The protein below binds the small molecule below.
Small molecule (SMILES): C=C(C)[C@H]1CN[C@H](C(=O)O)[C@H]1CC(=O)O

Sequence of chain 1.B:
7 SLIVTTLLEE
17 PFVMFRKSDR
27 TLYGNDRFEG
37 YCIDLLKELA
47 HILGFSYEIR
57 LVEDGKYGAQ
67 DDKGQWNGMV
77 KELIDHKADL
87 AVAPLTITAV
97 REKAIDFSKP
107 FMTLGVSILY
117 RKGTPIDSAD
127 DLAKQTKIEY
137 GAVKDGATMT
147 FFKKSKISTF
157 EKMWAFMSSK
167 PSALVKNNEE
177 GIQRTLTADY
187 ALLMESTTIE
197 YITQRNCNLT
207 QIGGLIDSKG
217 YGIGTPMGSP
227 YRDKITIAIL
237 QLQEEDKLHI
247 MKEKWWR

Binding-site contacts:
Ligand atom CA contacts residue ALA143 of chain 1.B at 4.2 Å (hydrophobic).
Ligand atom OD1 contacts residue THR144 of chain 1.B at 2.5 Å (h-bond).
Ligand atom N contacts residue THR92 of chain 1.B at 3.2 Å (h-bond).
Ligand atom CB1 contacts residue GLU191 of chain 1.B at 3.8 Å.
Ligand atom CG2 contacts residue TYR63 of chain 1.B at 3.2 Å (hydrophobic).
Ligand atom C contacts residue THR92 of chain 1.B at 3.4 Å.
Ligand atom N contacts residue GLU191 of chain 1.B at 3.0 Å (salt-bridge).
Ligand atom CD1 contacts residue GLU15 of chain 1.B at 3.4 Å.
Ligand atom O contacts residue GLY142 of chain 1.B at 3.8 Å.
Ligand atom CA contacts residue THR92 of chain 1.B at 3.4 Å.
Ligand atom CG1 contacts residue GLU191 of chain 1.B at 3.9 Å.
Ligand atom OXT contacts residue PRO90 of chain 1.B at 3.7 Å.
Ligand atom C contacts residue ALA143 of chain 1.B at 3.6 Å (hydrophobic).
Ligand atom CD contacts residue GLU191 of chain 1.B at 3.7 Å.
Ligand atom OXT contacts residue THR92 of chain 1.B at 2.9 Å (h-bond).
Ligand atom N contacts residue PRO90 of chain 1.B at 3.0 Å (h-bond).
Ligand atom CB contacts residue GLU191 of chain 1.B at 4.1 Å.
Ligand atom OD2 contacts residue GLY142 of chain 1.B at 3.5 Å.
Ligand atom CD2 contacts residue VAL139 of chain 1.B at 3.8 Å (hydrophobic).
Ligand atom CG1 contacts residue THR144 of chain 1.B at 3.3 Å.
Ligand atom N contacts residue TYR217 of chain 1.B at 4.1 Å.
Ligand atom CG contacts residue TYR63 of chain 1.B at 3.5 Å (hydrophobic).
Ligand atom CD contacts residue PRO90 of chain 1.B at 3.3 Å (hydrophobic).
Ligand atom CG1 contacts residue ALA143 of chain 1.B at 4.2 Å (hydrophobic).
Ligand atom C contacts residue GLU191 of chain 1.B at 3.9 Å.
Ligand atom CD1 contacts residue ASN174 of chain 1.B at 3.3 Å.
Ligand atom OD2 contacts residue THR144 of chain 1.B at 3.1 Å (h-bond).
Ligand atom O contacts residue ALA143 of chain 1.B at 2.8 Å (h-bond).
Ligand atom CD2 contacts residue TYR63 of chain 1.B at 3.5 Å (hydrophobic).
Ligand atom CG2 contacts residue ASN174 of chain 1.B at 4.3 Å.
Ligand atom OD2 contacts residue ALA143 of chain 1.B at 3.0 Å (h-bond).
Ligand atom OXT contacts residue LEU91 of chain 1.B at 4.0 Å.
Ligand atom OXT contacts residue ARG97 of chain 1.B at 2.7 Å (salt-bridge).
Ligand atom O contacts residue ARG97 of chain 1.B at 3.1 Å (salt-bridge).
Ligand atom C contacts residue ARG97 of chain 1.B at 3.5 Å.
Ligand atom OXT contacts residue ALA143 of chain 1.B at 4.1 Å.
Ligand atom OD1 contacts residue GLU191 of chain 1.B at 3.6 Å.
Ligand atom CA contacts residue GLU191 of chain 1.B at 3.1 Å.
Ligand atom CD1 contacts residue TYR63 of chain 1.B at 3.2 Å (hydrophobic).
Ligand atom CD contacts residue TYR63 of chain 1.B at 3.6 Å (hydrophobic).